The small molecule below binds the protein below.
Small molecule (SMILES): COc1ccc(Cl)cc1C(=O)NCCc1ccc(S(=O)(=O)Nc2nnc(C(C)C)s2)cc1

Sequence of chain 1.B:
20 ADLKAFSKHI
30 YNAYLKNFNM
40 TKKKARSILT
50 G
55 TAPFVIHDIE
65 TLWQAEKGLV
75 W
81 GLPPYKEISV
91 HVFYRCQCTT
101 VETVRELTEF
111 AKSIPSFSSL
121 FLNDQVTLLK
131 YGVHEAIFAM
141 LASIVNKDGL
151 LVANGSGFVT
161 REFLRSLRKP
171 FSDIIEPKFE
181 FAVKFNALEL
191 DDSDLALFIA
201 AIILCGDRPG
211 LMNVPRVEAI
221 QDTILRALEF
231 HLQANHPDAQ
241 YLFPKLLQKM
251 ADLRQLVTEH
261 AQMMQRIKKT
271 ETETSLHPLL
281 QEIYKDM

Binding-site contacts:
Ligand atom C11 contacts residue ILE175 of chain 1.B at 3.3 Å (hydrophobic).
Ligand atom C1 contacts residue VAL152 of chain 1.B at 3.8 Å (hydrophobic).
Ligand atom C7 contacts residue VAL159 of chain 1.B at 3.7 Å (hydrophobic).
Ligand atom N22 contacts residue HIS260 of chain 1.B at 3.5 Å.
Ligand atom C30 contacts residue PHE171 of chain 1.B at 3.5 Å (hydrophobic).
Ligand atom C25 contacts residue ILE174 of chain 1.B at 3.5 Å (hydrophobic).
Ligand atom C10 contacts residue VAL159 of chain 1.B at 3.7 Å (hydrophobic).
Ligand atom O24 contacts residue HIS260 of chain 1.B at 3.1 Å.
Ligand atom C16 contacts residue LEU141 of chain 1.B at 3.6 Å (hydrophobic).
Ligand atom C4 contacts residue VAL152 of chain 1.B at 3.6 Å (hydrophobic).
Ligand atom C31 contacts residue PHE93 of chain 1.B at 3.7 Å (hydrophobic).
Ligand atom O9 contacts residue THR99 of chain 1.B at 3.9 Å.
Ligand atom C32 contacts residue LEU164 of chain 1.B at 3.6 Å (hydrophobic).
Ligand atom C10 contacts residue LEU164 of chain 1.B at 3.8 Å (hydrophobic).
Ligand atom O9 contacts residue ARG95 of chain 1.B at 3.6 Å.
Ligand atom S26 contacts residue ILE174 of chain 1.B at 3.5 Å.
Ligand atom O23 contacts residue ILE175 of chain 1.B at 3.7 Å.
Ligand atom C32 contacts residue VAL92 of chain 1.B at 3.7 Å (hydrophobic).
Ligand atom O9 contacts residue VAL152 of chain 1.B at 3.9 Å.
Ligand atom N22 contacts residue ILE174 of chain 1.B at 3.9 Å.
Ligand atom N27 contacts residue CYS96 of chain 1.B at 3.5 Å.
Ligand atom O6 contacts residue LEU150 of chain 1.B at 3.8 Å.
Ligand atom C11 contacts residue CYS96 of chain 1.B at 3.7 Å (hydrophobic).
Ligand atom C19 contacts residue CYS96 of chain 1.B at 3.8 Å (hydrophobic).
Ligand atom N29 contacts residue ILE174 of chain 1.B at 3.7 Å.
Ligand atom CL contacts residue LEU66 of chain 1.B at 3.4 Å.
Ligand atom O24 contacts residue PHE138 of chain 1.B at 3.3 Å.
Ligand atom C10 contacts residue VAL92 of chain 1.B at 3.5 Å (hydrophobic).
Ligand atom C25 contacts residue CYS96 of chain 1.B at 3.7 Å (hydrophobic).
Ligand atom N29 contacts residue PHE93 of chain 1.B at 3.6 Å.
Ligand atom C17 contacts residue CYS96 of chain 1.B at 3.8 Å (hydrophobic).
Ligand atom C31 contacts residue VAL92 of chain 1.B at 3.6 Å (hydrophobic).
Ligand atom O6 contacts residue CYS96 of chain 1.B at 3.3 Å (h-bond).
Ligand atom O23 contacts residue ILE174 of chain 1.B at 3.7 Å.
Ligand atom C19 contacts residue THR100 of chain 1.B at 3.6 Å.
Ligand atom S21 contacts residue HIS260 of chain 1.B at 3.7 Å.
Ligand atom C13 contacts residue THR99 of chain 1.B at 3.5 Å.
Ligand atom C5 contacts residue VAL92 of chain 1.B at 3.8 Å (hydrophobic).
Ligand atom C2 contacts residue CYS96 of chain 1.B at 3.5 Å (hydrophobic).
Ligand atom C5 contacts residue LEU164 of chain 1.B at 3.5 Å (hydrophobic).